Sequence of chain 11.C:
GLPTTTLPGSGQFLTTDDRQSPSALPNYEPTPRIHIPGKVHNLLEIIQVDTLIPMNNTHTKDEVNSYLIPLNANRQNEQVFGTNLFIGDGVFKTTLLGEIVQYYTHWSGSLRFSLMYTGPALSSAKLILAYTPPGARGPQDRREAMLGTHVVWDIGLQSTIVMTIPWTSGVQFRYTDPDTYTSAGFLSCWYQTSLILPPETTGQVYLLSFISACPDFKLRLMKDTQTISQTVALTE

Binding-site contacts:
Ligand atom C5B contacts residue TYR197 of chain 11.A at 3.7 Å (hydrophobic).
Ligand atom O1B contacts residue MET221 of chain 11.A at 3.7 Å.
Ligand atom N2 contacts residue PHE186 of chain 11.A at 3.9 Å.
Ligand atom C6B contacts residue TYR197 of chain 11.A at 3.5 Å (hydrophobic).
Ligand atom C31 contacts residue PRO174 of chain 11.A at 3.4 Å (hydrophobic).
Ligand atom C3 contacts residue PRO174 of chain 11.A at 3.8 Å (hydrophobic).
Ligand atom C2C contacts residue TYR152 of chain 11.A at 4.0 Å (hydrophobic).
Ligand atom C4C contacts residue VAL188 of chain 11.A at 3.9 Å (hydrophobic).
Ligand atom O1 contacts residue ALA24 of chain 11.C at 3.6 Å.
Ligand atom C6C contacts residue VAL191 of chain 11.A at 3.5 Å (hydrophobic).
Ligand atom C2B contacts residue MET221 of chain 11.A at 3.6 Å (hydrophobic).
Ligand atom C31 contacts residue VAL176 of chain 11.A at 3.3 Å (hydrophobic).
Ligand atom O1 contacts residue PHE186 of chain 11.A at 3.7 Å.
Ligand atom N2 contacts residue ALA24 of chain 11.C at 3.3 Å.
Ligand atom C3C contacts residue VAL188 of chain 11.A at 3.2 Å (hydrophobic).
Ligand atom C1B contacts residue MET221 of chain 11.A at 3.7 Å (hydrophobic).
Ligand atom CM2 contacts residue LEU116 of chain 11.A at 3.6 Å (hydrophobic).
Ligand atom O1 contacts residue TYR152 of chain 11.A at 4.0 Å.
Ligand atom C4 contacts residue PHE186 of chain 11.A at 3.5 Å (hydrophobic).
Ligand atom C5A contacts residue CYS199 of chain 11.A at 3.9 Å (hydrophobic).
Ligand atom C7C contacts residue TYR128 of chain 11.A at 3.7 Å (hydrophobic).
Ligand atom C5 contacts residue TYR152 of chain 11.A at 3.8 Å (hydrophobic).
Ligand atom C5C contacts residue ILE104 of chain 11.A at 4.0 Å (hydrophobic).
Ligand atom C31 contacts residue SER175 of chain 11.A at 3.6 Å.
Ligand atom C5B contacts residue LEU106 of chain 11.A at 4.0 Å (hydrophobic).
Ligand atom C31 contacts residue ALA150 of chain 11.A at 3.8 Å (hydrophobic).
Ligand atom C5 contacts residue PHE186 of chain 11.A at 3.7 Å (hydrophobic).
Ligand atom C4 contacts residue MET224 of chain 11.A at 4.0 Å (hydrophobic).
Ligand atom C4A contacts residue ASN219 of chain 11.A at 3.9 Å.
Ligand atom C2C contacts residue VAL188 of chain 11.A at 3.4 Å (hydrophobic).
Ligand atom C3 contacts residue PHE186 of chain 11.A at 3.8 Å (hydrophobic).
Ligand atom O1 contacts residue VAL188 of chain 11.A at 3.8 Å.
Ligand atom C1C contacts residue MET224 of chain 11.A at 3.4 Å (hydrophobic).
Ligand atom N2 contacts residue PRO174 of chain 11.A at 3.9 Å.
Ligand atom C4 contacts residue TYR152 of chain 11.A at 3.9 Å (hydrophobic).
Ligand atom C5 contacts residue MET224 of chain 11.A at 4.0 Å (hydrophobic).
Ligand atom C4A contacts residue ASN198 of chain 11.A at 4.0 Å.
Ligand atom N3A contacts residue ASN219 of chain 11.A at 3.8 Å.
Ligand atom C4A contacts residue ILE215 of chain 11.A at 3.9 Å (hydrophobic).
Ligand atom C5C contacts residue TYR128 of chain 11.A at 3.6 Å (hydrophobic).

A protein and the small-molecule ligand that binds it are described below.
Small molecule (SMILES): CC[C@H]1COC(c2ccc(OCCCCCCCc3cc(C)no3)cc2)=N1

Sequence of chain 11.A:
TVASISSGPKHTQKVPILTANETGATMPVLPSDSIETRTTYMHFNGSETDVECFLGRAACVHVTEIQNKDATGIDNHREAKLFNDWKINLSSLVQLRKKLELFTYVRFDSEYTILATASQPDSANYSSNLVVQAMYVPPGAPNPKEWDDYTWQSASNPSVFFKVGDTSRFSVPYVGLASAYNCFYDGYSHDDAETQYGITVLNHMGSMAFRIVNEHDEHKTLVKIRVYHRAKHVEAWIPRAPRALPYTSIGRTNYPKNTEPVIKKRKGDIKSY